The protein below binds the small molecule below.
Small molecule (SMILES): CC(=O)N[C@@H]1[C@@H](O)[C@H](O)[C@@H](CO)O[C@H]1O

Sequence of chain 1.A:
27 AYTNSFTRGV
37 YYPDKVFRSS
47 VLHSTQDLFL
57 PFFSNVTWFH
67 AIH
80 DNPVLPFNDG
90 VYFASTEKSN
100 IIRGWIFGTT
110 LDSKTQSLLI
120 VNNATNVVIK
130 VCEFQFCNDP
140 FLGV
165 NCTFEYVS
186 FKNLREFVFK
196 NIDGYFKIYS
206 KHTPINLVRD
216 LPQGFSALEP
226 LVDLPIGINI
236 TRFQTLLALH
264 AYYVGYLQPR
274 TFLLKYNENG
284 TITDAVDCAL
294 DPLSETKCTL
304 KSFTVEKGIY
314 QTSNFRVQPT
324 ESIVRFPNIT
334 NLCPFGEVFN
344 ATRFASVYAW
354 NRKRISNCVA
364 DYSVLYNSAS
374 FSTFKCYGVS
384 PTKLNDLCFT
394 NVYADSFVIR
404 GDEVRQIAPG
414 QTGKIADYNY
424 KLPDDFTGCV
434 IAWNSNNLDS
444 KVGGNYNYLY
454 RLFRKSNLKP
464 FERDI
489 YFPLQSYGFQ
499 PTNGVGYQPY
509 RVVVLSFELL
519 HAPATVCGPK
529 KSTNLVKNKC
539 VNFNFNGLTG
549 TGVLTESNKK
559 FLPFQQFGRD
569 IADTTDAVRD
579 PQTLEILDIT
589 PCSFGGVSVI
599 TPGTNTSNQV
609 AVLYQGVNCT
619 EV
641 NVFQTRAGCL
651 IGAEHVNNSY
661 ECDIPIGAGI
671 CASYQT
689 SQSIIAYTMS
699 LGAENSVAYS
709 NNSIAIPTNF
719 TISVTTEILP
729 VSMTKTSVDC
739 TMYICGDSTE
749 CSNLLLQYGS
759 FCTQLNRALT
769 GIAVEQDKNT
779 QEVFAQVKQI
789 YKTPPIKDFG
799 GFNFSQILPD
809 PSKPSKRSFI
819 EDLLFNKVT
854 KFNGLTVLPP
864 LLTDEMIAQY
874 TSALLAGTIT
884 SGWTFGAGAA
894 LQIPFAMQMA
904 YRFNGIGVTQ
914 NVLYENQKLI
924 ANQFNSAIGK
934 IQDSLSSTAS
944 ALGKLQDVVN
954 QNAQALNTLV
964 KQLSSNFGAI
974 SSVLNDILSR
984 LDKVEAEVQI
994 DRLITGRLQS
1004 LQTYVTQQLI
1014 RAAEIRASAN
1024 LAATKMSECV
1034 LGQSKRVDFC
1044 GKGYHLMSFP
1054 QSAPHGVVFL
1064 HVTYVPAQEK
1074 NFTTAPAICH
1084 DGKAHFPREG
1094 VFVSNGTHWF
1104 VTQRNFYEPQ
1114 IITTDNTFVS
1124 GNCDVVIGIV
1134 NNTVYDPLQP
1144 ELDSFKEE

Binding-site contacts:
Ligand atom O5 contacts residue ASN657 of chain 1.A at 2.3 Å (h-bond).
Ligand atom C4 contacts residue ASN657 of chain 1.A at 4.2 Å.
Ligand atom N2 contacts residue ASN657 of chain 1.A at 3.0 Å (h-bond).
Ligand atom C3 contacts residue ASN657 of chain 1.A at 3.8 Å.
Ligand atom C5 contacts residue ASN657 of chain 1.A at 3.6 Å.
Ligand atom C8 contacts residue ASN657 of chain 1.A at 4.3 Å.
Ligand atom C1 contacts residue ASN657 of chain 1.A at 1.4 Å.
Ligand atom C2 contacts residue ASN657 of chain 1.A at 2.5 Å.
Ligand atom C7 contacts residue ASN657 of chain 1.A at 4.1 Å.